Sequence of chain 2.A:
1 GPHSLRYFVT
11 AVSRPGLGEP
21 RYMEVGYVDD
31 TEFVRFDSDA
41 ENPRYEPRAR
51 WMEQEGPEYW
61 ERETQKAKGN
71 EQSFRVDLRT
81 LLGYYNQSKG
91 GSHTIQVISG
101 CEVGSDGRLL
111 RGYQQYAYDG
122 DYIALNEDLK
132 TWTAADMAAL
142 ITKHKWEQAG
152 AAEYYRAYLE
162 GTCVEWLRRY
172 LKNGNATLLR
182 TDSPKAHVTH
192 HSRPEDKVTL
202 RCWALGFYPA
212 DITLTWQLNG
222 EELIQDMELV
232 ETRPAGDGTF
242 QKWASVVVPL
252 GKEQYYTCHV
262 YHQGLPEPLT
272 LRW

The protein below binds the small molecule below.
Small molecule (SMILES): CC(C)C[C@H](NC(=O)CNC(=O)[C@H](CCC(N)=O)NC(=O)[C@H](Cc1ccc(O)cc1)NC(=O)[C@@H](NC(=O)[C@H](Cc1ccc(O)cc1)NC(=O)CNC(=O)[C@@H](N)CCCN=C(N)N)C(C)C)C(=O)O

Binding-site contacts:
Ligand atom N contacts residue TYR7 of chain 2.A at 3.4 Å (h-bond).
Ligand atom CZ contacts residue GLU63 of chain 2.A at 3.2 Å.
Ligand atom N contacts residue ASN70 of chain 2.A at 3.1 Å (h-bond).
Ligand atom CB contacts residue ASP77 of chain 2.A at 3.6 Å.
Ligand atom N contacts residue TYR171 of chain 2.A at 2.7 Å (h-bond).
Ligand atom CA contacts residue ASP77 of chain 2.A at 3.5 Å.
Ligand atom CA contacts residue TYR7 of chain 2.A at 3.1 Å (hydrophobic).
Ligand atom NH2 contacts residue ARG62 of chain 2.A at 3.3 Å.
Ligand atom O contacts residue TYR7 of chain 2.A at 3.6 Å.
Ligand atom CA contacts residue TYR171 of chain 2.A at 3.6 Å (hydrophobic).
Ligand atom CD2 contacts residue TYR156 of chain 2.A at 3.6 Å (hydrophobic).
Ligand atom C contacts residue TYR84 of chain 2.A at 3.4 Å (hydrophobic).
Ligand atom O contacts residue ASN70 of chain 2.A at 3.4 Å (h-bond).
Ligand atom C contacts residue THR143 of chain 2.A at 3.6 Å.
Ligand atom O contacts residue TRP147 of chain 2.A at 2.9 Å (h-bond).
Ligand atom O contacts residue TYR84 of chain 2.A at 3.5 Å (h-bond).
Ligand atom CD1 contacts residue ASN70 of chain 2.A at 3.4 Å.
Ligand atom OH contacts residue TYR156 of chain 2.A at 3.5 Å (h-bond).
Ligand atom CD contacts residue TRP167 of chain 2.A at 3.4 Å (hydrophobic).
Ligand atom NH2 contacts residue GLU63 of chain 2.A at 2.9 Å (salt-bridge).
Ligand atom O contacts residue LYS66 of chain 2.A at 2.8 Å (salt-bridge).
Ligand atom CG contacts residue TRP167 of chain 2.A at 3.5 Å (hydrophobic).
Ligand atom CG contacts residue ASP77 of chain 2.A at 3.6 Å.
Ligand atom O contacts residue LYS146 of chain 2.A at 3.1 Å (salt-bridge).
Ligand atom NE contacts residue GLU63 of chain 2.A at 2.6 Å (salt-bridge).
Ligand atom OXT contacts residue TYR84 of chain 2.A at 2.7 Å (h-bond).
Ligand atom CE2 contacts residue TYR156 of chain 2.A at 3.6 Å (hydrophobic).
Ligand atom CE2 contacts residue SER99 of chain 2.A at 3.5 Å.
Ligand atom O contacts residue TYR159 of chain 2.A at 2.7 Å (h-bond).
Ligand atom N contacts residue TYR7 of chain 2.A at 2.9 Å (h-bond).
Ligand atom OXT contacts residue THR143 of chain 2.A at 2.7 Å (h-bond).
Ligand atom OH contacts residue VAL9 of chain 2.A at 3.4 Å.
Ligand atom NE contacts residue LYS66 of chain 2.A at 3.6 Å.
Ligand atom CD1 contacts residue TYR159 of chain 2.A at 3.5 Å (hydrophobic).
Ligand atom N contacts residue ASP77 of chain 2.A at 2.8 Å (salt-bridge).
Ligand atom C contacts residue ASP77 of chain 2.A at 3.6 Å.
Ligand atom N contacts residue GLU63 of chain 2.A at 3.5 Å (salt-bridge).
Ligand atom CG contacts residue TYR171 of chain 2.A at 3.6 Å (hydrophobic).
Ligand atom NH2 contacts residue LYS66 of chain 2.A at 3.6 Å.
Ligand atom C contacts residue TYR7 of chain 2.A at 3.1 Å (hydrophobic).